Binding-site contacts:
Ligand atom O5 contacts residue ASN717 of chain 1.A at 2.3 Å (h-bond).
Ligand atom C8 contacts residue GLN1071 of chain 1.A at 3.6 Å.
Ligand atom C2 contacts residue ASN717 of chain 1.A at 2.4 Å.
Ligand atom C7 contacts residue ASN717 of chain 1.A at 3.3 Å.
Ligand atom N2 contacts residue ASN717 of chain 1.A at 2.9 Å (h-bond).
Ligand atom C6 contacts residue GLN926 of chain 1.A at 3.9 Å.
Ligand atom C5 contacts residue ASN717 of chain 1.A at 3.6 Å.
Ligand atom C4 contacts residue ASN717 of chain 1.A at 4.2 Å.
Ligand atom C5 contacts residue GLN926 of chain 1.A at 4.4 Å.
Ligand atom O4 contacts residue LEU922 of chain 1.A at 4.2 Å.
Ligand atom O7 contacts residue ASN717 of chain 1.A at 4.3 Å.
Ligand atom C8 contacts residue ASN717 of chain 1.A at 3.4 Å.
Ligand atom C3 contacts residue ASN717 of chain 1.A at 3.8 Å.
Ligand atom C1 contacts residue ASN717 of chain 1.A at 1.4 Å.

Sequence of chain 1.A:
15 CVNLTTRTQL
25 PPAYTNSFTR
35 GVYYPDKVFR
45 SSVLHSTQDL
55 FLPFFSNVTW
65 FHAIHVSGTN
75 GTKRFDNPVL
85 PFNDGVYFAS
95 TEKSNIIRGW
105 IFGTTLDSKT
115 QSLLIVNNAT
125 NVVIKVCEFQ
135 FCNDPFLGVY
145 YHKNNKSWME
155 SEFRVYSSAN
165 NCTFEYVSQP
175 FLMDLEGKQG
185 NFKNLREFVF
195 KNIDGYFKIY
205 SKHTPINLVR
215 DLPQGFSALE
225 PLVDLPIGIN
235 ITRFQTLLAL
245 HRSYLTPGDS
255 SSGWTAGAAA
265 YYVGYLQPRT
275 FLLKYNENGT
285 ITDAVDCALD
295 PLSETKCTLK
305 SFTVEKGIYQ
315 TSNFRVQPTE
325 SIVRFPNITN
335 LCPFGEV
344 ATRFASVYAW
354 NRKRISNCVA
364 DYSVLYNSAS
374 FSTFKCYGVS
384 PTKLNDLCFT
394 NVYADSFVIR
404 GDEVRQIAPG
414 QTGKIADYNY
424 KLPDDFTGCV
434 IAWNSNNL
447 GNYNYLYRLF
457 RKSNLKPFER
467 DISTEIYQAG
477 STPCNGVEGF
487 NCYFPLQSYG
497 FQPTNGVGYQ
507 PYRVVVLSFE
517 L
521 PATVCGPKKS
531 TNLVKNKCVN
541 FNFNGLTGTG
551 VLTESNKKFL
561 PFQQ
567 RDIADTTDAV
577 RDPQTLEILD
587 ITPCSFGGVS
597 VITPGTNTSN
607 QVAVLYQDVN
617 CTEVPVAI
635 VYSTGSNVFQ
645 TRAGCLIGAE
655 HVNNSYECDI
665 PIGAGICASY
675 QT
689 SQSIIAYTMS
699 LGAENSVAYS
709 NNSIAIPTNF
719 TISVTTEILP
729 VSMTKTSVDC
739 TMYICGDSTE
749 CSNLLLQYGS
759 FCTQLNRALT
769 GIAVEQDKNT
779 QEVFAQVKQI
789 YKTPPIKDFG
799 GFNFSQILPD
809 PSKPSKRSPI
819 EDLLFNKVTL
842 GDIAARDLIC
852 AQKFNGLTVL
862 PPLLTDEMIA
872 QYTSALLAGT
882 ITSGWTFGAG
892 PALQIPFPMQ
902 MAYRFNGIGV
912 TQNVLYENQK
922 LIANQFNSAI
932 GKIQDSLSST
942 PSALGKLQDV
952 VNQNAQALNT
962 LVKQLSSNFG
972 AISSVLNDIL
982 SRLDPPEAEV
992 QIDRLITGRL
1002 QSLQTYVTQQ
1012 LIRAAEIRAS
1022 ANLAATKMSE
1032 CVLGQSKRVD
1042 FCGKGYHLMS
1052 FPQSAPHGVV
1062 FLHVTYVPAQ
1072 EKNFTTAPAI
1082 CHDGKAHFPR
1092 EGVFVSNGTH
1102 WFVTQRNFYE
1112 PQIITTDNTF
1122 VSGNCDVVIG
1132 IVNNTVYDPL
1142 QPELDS

A protein and the small-molecule ligand that binds it are described below.
Small molecule (SMILES): CC(=O)N[C@@H]1[C@@H](O)[C@H](O)[C@@H](CO)O[C@H]1O